Sequence of chain 1.C:
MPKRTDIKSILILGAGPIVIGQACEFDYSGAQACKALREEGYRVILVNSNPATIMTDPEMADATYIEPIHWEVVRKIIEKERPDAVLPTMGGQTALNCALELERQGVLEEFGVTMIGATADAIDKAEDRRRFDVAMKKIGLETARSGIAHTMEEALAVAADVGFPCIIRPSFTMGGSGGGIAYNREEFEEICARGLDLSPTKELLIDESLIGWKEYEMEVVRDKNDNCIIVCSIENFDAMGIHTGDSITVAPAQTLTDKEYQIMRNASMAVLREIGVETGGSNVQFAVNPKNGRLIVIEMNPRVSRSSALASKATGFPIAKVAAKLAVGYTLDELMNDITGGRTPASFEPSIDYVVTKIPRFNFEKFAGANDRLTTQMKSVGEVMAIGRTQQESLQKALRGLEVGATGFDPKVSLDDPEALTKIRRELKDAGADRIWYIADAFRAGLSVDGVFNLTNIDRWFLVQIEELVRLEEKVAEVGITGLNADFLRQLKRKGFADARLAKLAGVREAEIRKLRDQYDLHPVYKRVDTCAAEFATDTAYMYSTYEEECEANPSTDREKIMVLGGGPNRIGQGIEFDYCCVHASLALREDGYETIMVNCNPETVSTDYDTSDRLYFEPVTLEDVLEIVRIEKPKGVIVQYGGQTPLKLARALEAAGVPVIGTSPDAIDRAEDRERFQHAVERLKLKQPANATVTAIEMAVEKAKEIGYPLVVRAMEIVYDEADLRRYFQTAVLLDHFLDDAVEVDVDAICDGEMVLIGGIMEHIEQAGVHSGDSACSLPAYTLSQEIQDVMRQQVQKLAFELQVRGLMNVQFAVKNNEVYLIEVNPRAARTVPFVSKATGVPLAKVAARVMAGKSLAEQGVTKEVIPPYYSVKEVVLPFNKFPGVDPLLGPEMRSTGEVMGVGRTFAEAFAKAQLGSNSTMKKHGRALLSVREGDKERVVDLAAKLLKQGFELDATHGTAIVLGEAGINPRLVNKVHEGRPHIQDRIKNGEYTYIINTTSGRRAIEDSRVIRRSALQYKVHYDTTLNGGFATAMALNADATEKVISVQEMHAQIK

Binding-site contacts:
Ligand atom CG contacts residue SER948 of chain 1.C at 3.8 Å.
Ligand atom OXT contacts residue SER1026 of chain 1.C at 4.3 Å.
Ligand atom NE2 contacts residue VAL949 of chain 1.C at 3.4 Å (h-bond).
Ligand atom NE2 contacts residue THR1017 of chain 1.C at 4.2 Å.
Ligand atom OE1 contacts residue ASN1015 of chain 1.C at 3.1 Å (h-bond).
Ligand atom O contacts residue ASP1025 of chain 1.C at 3.5 Å.
Ligand atom O contacts residue SER1026 of chain 1.C at 4.0 Å.
Ligand atom CA contacts residue ILE1029 of chain 1.C at 4.3 Å (hydrophobic).
Ligand atom OXT contacts residue ASP1025 of chain 1.C at 3.4 Å (salt-bridge).
Ligand atom N contacts residue SER1026 of chain 1.C at 4.3 Å.
Ligand atom OE1 contacts residue SER948 of chain 1.C at 4.1 Å.
Ligand atom OE1 contacts residue THR1016 of chain 1.C at 3.5 Å (h-bond).
Ligand atom OE1 contacts residue THR1017 of chain 1.C at 2.9 Å (h-bond).
Ligand atom N contacts residue ILE1029 of chain 1.C at 3.6 Å.
Ligand atom OXT contacts residue LYS993 of chain 1.C at 4.1 Å.
Ligand atom N contacts residue PO41 of chain 1.RA at 4.4 Å.
Ligand atom O contacts residue ALA1022 of chain 1.C at 4.5 Å.
Ligand atom N contacts residue LYS993 of chain 1.C at 3.9 Å.
Ligand atom C contacts residue ASP1025 of chain 1.C at 3.7 Å.
Ligand atom NE2 contacts residue ARG950 of chain 1.C at 4.0 Å.
Ligand atom CA contacts residue SER1026 of chain 1.C at 3.5 Å.
Ligand atom CB contacts residue PO41 of chain 1.RA at 4.2 Å.
Ligand atom C contacts residue SER1026 of chain 1.C at 3.9 Å.
Ligand atom CB contacts residue SER1026 of chain 1.C at 3.9 Å.
Ligand atom OXT contacts residue HIS995 of chain 1.C at 4.3 Å.
Ligand atom CD contacts residue THR1016 of chain 1.C at 3.7 Å.
Ligand atom NE2 contacts residue SER948 of chain 1.C at 4.1 Å.
Ligand atom CD contacts residue PO41 of chain 1.RA at 3.7 Å.
Ligand atom CG contacts residue PO41 of chain 1.RA at 2.9 Å.
Ligand atom CD contacts residue SER948 of chain 1.C at 3.8 Å.
Ligand atom CD contacts residue ASN1015 of chain 1.C at 4.1 Å.
Ligand atom OE1 contacts residue SER1026 of chain 1.C at 3.7 Å.
Ligand atom N contacts residue SER948 of chain 1.C at 3.9 Å.
Ligand atom NE2 contacts residue THR1016 of chain 1.C at 3.1 Å (h-bond).
Ligand atom NE2 contacts residue PO41 of chain 1.RA at 3.6 Å (h-bond).
Ligand atom CD contacts residue THR1017 of chain 1.C at 3.8 Å.

This small molecule binds to this protein.
Small molecule (SMILES): NC(=O)CC[C@H](N)C(=O)O